Sequence of chain 1.A:
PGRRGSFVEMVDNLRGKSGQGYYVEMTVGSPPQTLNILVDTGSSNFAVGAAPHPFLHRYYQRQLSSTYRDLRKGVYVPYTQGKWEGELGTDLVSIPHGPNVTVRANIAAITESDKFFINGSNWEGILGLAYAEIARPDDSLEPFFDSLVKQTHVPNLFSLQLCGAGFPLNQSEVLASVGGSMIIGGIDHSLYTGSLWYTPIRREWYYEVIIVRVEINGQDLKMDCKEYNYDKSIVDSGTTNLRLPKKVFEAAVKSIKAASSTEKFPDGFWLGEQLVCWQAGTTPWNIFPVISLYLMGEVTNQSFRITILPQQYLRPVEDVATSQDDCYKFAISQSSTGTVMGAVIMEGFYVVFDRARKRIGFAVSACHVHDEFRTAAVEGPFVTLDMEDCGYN

The small molecule below binds the protein below.
Small molecule (SMILES): C[C@@H]1C[C@H]1CNC(=O)[C@@H]1C[C@H]1[C@]12CN(c3ncccn3)C[C@H]1CSC(N)=N2

Binding-site contacts:
Ligand atom C17 contacts residue GLY62 of chain 1.A at 3.7 Å.
Ligand atom N2 contacts residue ASP81 of chain 1.A at 2.8 Å (salt-bridge).
Ligand atom C8 contacts residue TYR120 of chain 1.A at 3.8 Å (hydrophobic).
Ligand atom C17 contacts residue GLY279 of chain 1.A at 3.8 Å.
Ligand atom N1 contacts residue SER84 of chain 1.A at 3.5 Å.
Ligand atom C17 contacts residue SER278 of chain 1.A at 3.7 Å.
Ligand atom C14 contacts residue GLY62 of chain 1.A at 3.6 Å.
Ligand atom C11 contacts residue LEU79 of chain 1.A at 3.8 Å (hydrophobic).
Ligand atom N1 contacts residue TRP125 of chain 1.A at 3.4 Å (h-bond).
Ligand atom C11 contacts residue GLY279 of chain 1.A at 3.5 Å.
Ligand atom C6 contacts residue ILE167 of chain 1.A at 3.9 Å (hydrophobic).
Ligand atom N4 contacts residue ASP81 of chain 1.A at 2.8 Å (salt-bridge).
Ligand atom C15 contacts residue GLY279 of chain 1.A at 3.6 Å.
Ligand atom C6 contacts residue ASP81 of chain 1.A at 3.4 Å.
Ligand atom C2 contacts residue SER84 of chain 1.A at 3.6 Å.
Ligand atom N4 contacts residue ASP277 of chain 1.A at 2.9 Å (salt-bridge).
Ligand atom C17 contacts residue THR280 of chain 1.A at 3.8 Å.
Ligand atom O contacts residue TRP164 of chain 1.A at 3.8 Å.
Ligand atom C2 contacts residue VAL118 of chain 1.A at 3.7 Å (hydrophobic).
Ligand atom C7 contacts residue GLY62 of chain 1.A at 3.6 Å.
Ligand atom N4 contacts residue GLY83 of chain 1.A at 3.8 Å.
Ligand atom C17 contacts residue THR281 of chain 1.A at 3.7 Å.
Ligand atom C5 contacts residue LEU79 of chain 1.A at 3.8 Å (hydrophobic).
Ligand atom C contacts residue VAL118 of chain 1.A at 3.6 Å (hydrophobic).
Ligand atom C7 contacts residue THR281 of chain 1.A at 3.6 Å.
Ligand atom C13 contacts residue TYR120 of chain 1.A at 3.7 Å (hydrophobic).
Ligand atom C1 contacts residue VAL118 of chain 1.A at 3.7 Å (hydrophobic).
Ligand atom C17 contacts residue SER59 of chain 1.A at 3.5 Å.
Ligand atom C4 contacts residue ASP81 of chain 1.A at 3.5 Å.
Ligand atom C4 contacts residue GLY279 of chain 1.A at 3.8 Å.
Ligand atom C5 contacts residue GLY279 of chain 1.A at 3.7 Å.
Ligand atom C16 contacts residue ASP81 of chain 1.A at 3.7 Å.
Ligand atom C7 contacts residue GLY60 of chain 1.A at 3.4 Å.
Ligand atom S contacts residue GLY279 of chain 1.A at 3.8 Å.
Ligand atom C18 contacts residue GLY279 of chain 1.A at 3.8 Å.
Ligand atom C7 contacts residue GLN61 of chain 1.A at 3.4 Å.
Ligand atom C6 contacts residue LEU79 of chain 1.A at 3.5 Å (hydrophobic).
Ligand atom N4 contacts residue GLY279 of chain 1.A at 3.8 Å.
Ligand atom C14 contacts residue GLN61 of chain 1.A at 3.8 Å.
Ligand atom N5 contacts residue GLY279 of chain 1.A at 2.9 Å (h-bond).